Sequence of chain 1.C:
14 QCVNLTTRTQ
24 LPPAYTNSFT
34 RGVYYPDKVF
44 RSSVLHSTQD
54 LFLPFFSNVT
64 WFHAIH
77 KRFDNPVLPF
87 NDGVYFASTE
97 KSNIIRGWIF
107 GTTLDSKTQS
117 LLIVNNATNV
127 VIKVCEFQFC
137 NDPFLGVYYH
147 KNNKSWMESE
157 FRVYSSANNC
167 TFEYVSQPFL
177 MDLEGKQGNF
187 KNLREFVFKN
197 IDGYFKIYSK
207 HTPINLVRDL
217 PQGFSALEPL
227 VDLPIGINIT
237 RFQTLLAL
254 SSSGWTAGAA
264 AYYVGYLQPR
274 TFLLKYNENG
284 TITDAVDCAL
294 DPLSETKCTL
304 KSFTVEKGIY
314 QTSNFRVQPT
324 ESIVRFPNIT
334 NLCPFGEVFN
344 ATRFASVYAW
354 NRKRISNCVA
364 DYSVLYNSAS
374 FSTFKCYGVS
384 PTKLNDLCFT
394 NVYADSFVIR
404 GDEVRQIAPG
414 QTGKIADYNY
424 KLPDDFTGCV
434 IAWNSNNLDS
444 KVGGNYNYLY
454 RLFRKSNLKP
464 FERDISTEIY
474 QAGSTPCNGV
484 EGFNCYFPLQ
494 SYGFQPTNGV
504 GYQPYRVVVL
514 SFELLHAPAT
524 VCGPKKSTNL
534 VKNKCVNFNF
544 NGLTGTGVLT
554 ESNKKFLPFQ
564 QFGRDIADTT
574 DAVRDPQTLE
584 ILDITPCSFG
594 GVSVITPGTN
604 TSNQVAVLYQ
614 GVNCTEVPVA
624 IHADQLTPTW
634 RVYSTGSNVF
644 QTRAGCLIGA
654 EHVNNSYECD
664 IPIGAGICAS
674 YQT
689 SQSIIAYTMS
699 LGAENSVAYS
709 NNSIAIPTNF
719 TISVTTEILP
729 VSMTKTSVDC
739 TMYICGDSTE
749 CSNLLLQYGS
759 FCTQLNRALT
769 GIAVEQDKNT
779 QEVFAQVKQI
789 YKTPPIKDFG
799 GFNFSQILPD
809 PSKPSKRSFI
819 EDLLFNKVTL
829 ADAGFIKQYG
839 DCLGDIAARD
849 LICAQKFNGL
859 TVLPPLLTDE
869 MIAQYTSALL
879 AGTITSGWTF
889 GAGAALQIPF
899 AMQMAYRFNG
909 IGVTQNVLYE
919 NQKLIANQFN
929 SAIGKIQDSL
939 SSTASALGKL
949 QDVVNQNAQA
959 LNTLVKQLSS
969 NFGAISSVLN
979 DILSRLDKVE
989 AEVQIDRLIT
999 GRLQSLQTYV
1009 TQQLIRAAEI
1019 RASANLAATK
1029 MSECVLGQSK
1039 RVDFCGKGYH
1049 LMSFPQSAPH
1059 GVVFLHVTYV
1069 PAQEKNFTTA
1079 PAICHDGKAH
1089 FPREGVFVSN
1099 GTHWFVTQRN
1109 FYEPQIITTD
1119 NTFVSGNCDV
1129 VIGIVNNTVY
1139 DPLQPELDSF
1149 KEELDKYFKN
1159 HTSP

Sequence of chain 1.A:
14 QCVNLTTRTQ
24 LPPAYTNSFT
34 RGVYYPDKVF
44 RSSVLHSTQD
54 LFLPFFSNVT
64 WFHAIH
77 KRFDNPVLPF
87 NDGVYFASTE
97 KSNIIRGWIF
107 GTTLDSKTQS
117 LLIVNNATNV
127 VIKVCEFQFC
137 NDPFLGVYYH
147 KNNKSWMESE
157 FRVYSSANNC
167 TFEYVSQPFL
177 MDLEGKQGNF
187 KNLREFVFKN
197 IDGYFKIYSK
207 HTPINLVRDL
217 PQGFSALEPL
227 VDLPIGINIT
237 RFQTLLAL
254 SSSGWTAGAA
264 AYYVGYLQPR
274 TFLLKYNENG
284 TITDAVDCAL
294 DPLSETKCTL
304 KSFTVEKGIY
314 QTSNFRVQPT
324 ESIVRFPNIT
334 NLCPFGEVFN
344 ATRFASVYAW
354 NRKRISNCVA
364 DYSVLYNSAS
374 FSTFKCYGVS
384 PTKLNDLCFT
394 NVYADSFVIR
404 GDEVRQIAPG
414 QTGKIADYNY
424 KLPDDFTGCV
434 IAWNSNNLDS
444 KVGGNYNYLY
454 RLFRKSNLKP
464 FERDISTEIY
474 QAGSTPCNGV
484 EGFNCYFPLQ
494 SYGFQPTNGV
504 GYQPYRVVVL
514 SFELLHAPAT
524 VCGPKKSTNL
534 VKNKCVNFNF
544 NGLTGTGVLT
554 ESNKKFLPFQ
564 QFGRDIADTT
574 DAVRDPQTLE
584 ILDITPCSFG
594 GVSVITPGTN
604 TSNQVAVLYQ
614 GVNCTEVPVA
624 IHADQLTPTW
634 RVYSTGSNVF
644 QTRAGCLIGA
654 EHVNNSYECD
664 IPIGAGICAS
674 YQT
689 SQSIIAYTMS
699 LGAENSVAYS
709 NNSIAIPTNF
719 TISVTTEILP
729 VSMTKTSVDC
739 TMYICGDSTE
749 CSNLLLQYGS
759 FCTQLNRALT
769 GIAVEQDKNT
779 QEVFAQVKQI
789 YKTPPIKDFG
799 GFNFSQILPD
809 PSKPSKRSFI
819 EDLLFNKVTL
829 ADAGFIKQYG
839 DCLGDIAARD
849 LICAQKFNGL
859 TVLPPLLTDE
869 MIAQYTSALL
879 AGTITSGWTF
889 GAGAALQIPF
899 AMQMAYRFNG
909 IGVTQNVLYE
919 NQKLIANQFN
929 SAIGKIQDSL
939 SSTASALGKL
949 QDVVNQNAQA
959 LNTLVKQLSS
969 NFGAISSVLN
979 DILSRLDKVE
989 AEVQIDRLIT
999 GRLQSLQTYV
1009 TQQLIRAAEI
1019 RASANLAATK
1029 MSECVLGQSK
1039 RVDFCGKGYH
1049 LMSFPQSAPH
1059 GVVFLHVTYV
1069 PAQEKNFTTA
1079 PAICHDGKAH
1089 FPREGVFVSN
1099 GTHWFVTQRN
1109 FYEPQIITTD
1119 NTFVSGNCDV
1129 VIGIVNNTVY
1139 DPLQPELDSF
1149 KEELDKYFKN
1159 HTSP

Binding-site contacts:
Ligand atom O3 contacts residue SER459 of chain 1.C at 4.0 Å.
Ligand atom N2 contacts residue LYS462 of chain 1.C at 4.4 Å.
Ligand atom O7 contacts residue GLU465 of chain 1.C at 3.2 Å (salt-bridge).
Ligand atom O7 contacts residue ASN234 of chain 1.A at 3.8 Å.
Ligand atom C5 contacts residue THR236 of chain 1.A at 3.4 Å.
Ligand atom C8 contacts residue ASN234 of chain 1.A at 4.1 Å.
Ligand atom N2 contacts residue ASN234 of chain 1.A at 2.8 Å (h-bond).
Ligand atom C3 contacts residue ASN234 of chain 1.A at 3.7 Å.
Ligand atom C8 contacts residue GLU465 of chain 1.C at 2.7 Å.
Ligand atom O7 contacts residue ARG457 of chain 1.C at 3.1 Å (salt-bridge).
Ligand atom C7 contacts residue ARG457 of chain 1.C at 4.1 Å.
Ligand atom C8 contacts residue LYS462 of chain 1.C at 3.5 Å.
Ligand atom O7 contacts residue SER459 of chain 1.C at 4.4 Å.
Ligand atom C2 contacts residue ASN234 of chain 1.A at 2.4 Å.
Ligand atom O5 contacts residue THR236 of chain 1.A at 3.0 Å (h-bond).
Ligand atom C1 contacts residue THR108 of chain 1.A at 4.0 Å.
Ligand atom C7 contacts residue GLU465 of chain 1.C at 3.5 Å.
Ligand atom O5 contacts residue ASN234 of chain 1.A at 2.4 Å (h-bond).
Ligand atom C6 contacts residue THR236 of chain 1.A at 3.8 Å.
Ligand atom O5 contacts residue THR108 of chain 1.A at 3.1 Å (h-bond).
Ligand atom C7 contacts residue ASN234 of chain 1.A at 3.5 Å.
Ligand atom C6 contacts residue THR108 of chain 1.A at 3.9 Å.
Ligand atom O6 contacts residue THR108 of chain 1.A at 3.5 Å (h-bond).
Ligand atom C5 contacts residue ASN234 of chain 1.A at 3.6 Å.
Ligand atom C1 contacts residue THR236 of chain 1.A at 3.3 Å.
Ligand atom C1 contacts residue ASN234 of chain 1.A at 1.3 Å.
Ligand atom C4 contacts residue ASN234 of chain 1.A at 4.2 Å.
Ligand atom C8 contacts residue THR236 of chain 1.A at 3.9 Å.
Ligand atom C5 contacts residue THR108 of chain 1.A at 4.1 Å.

The protein below binds the small molecule below.
Small molecule (SMILES): CC(=O)N[C@H]1[C@H](O[C@H]2[C@H](O)[C@@H](NC(C)=O)CO[C@@H]2CO)O[C@H](CO)[C@@H](O[C@H]2O[C@H](CO)[C@@H](O)[C@H](O)[C@@H]2O)[C@@H]1O